Binding-site contacts:
Ligand atom C5 contacts residue ILE232 of chain 1.B at 3.4 Å (hydrophobic).
Ligand atom C7 contacts residue HIS259 of chain 1.B at 3.3 Å.
Ligand atom C7 contacts residue MET99 of chain 1.B at 3.5 Å (hydrophobic).
Ligand atom C4 contacts residue TYR32 of chain 1.B at 4.0 Å (hydrophobic).
Ligand atom C2 contacts residue MET99 of chain 1.B at 3.4 Å (hydrophobic).
Ligand atom C7 contacts residue TYR32 of chain 1.B at 3.6 Å (hydrophobic).
Ligand atom O3 contacts residue TYR32 of chain 1.B at 3.0 Å (h-bond).
Ligand atom C1 contacts residue SER98 of chain 1.B at 3.0 Å.
Ligand atom O1 contacts residue GLY31 of chain 1.B at 3.3 Å.
Ligand atom C1 contacts residue LEU125 of chain 1.B at 3.4 Å (hydrophobic).
Ligand atom C6 contacts residue ILE232 of chain 1.B at 3.3 Å (hydrophobic).
Ligand atom O1 contacts residue HIS259 of chain 1.B at 3.8 Å.
Ligand atom O3 contacts residue MET99 of chain 1.B at 2.9 Å (h-bond).
Ligand atom O3 contacts residue GLY31 of chain 1.B at 3.9 Å.
Ligand atom C3 contacts residue SER98 of chain 1.B at 3.1 Å.
Ligand atom C4 contacts residue PHE162 of chain 1.B at 3.8 Å (hydrophobic).
Ligand atom O1 contacts residue PHE166 of chain 1.B at 3.5 Å.
Ligand atom O3 contacts residue SER98 of chain 1.B at 2.4 Å (h-bond).
Ligand atom O4 contacts residue PHE162 of chain 1.B at 3.8 Å.
Ligand atom C1 contacts residue LEU233 of chain 1.B at 3.4 Å (hydrophobic).
Ligand atom O1 contacts residue SER98 of chain 1.B at 2.4 Å (h-bond).
Ligand atom C3 contacts residue TYR32 of chain 1.B at 3.5 Å (hydrophobic).
Ligand atom C3 contacts residue MET99 of chain 1.B at 3.4 Å (hydrophobic).
Ligand atom O1 contacts residue TYR32 of chain 1.B at 2.9 Å (h-bond).
Ligand atom O4 contacts residue TYR32 of chain 1.B at 3.9 Å.
Ligand atom C1 contacts residue HIS259 of chain 1.B at 4.1 Å.
Ligand atom C2 contacts residue SER98 of chain 1.B at 3.3 Å.
Ligand atom C2 contacts residue LEU125 of chain 1.B at 3.7 Å (hydrophobic).
Ligand atom C3 contacts residue TRP204 of chain 1.B at 3.7 Å (hydrophobic).
Ligand atom O1 contacts residue PHE97 of chain 1.B at 3.6 Å.
Ligand atom C5 contacts residue TRP204 of chain 1.B at 3.7 Å (hydrophobic).
Ligand atom C4 contacts residue SER98 of chain 1.B at 3.3 Å.
Ligand atom C4 contacts residue TRP204 of chain 1.B at 3.9 Å (hydrophobic).
Ligand atom O4 contacts residue HIS259 of chain 1.B at 3.1 Å (h-bond).
Ligand atom C6 contacts residue LEU233 of chain 1.B at 3.3 Å (hydrophobic).
Ligand atom C6 contacts residue SER98 of chain 1.B at 3.5 Å.
Ligand atom C7 contacts residue SER98 of chain 1.B at 1.5 Å.
Ligand atom C2 contacts residue TRP204 of chain 1.B at 3.8 Å (hydrophobic).
Ligand atom C6 contacts residue HIS259 of chain 1.B at 3.8 Å.
Ligand atom O4 contacts residue SER98 of chain 1.B at 2.3 Å (h-bond).

Sequence of chain 1.B:
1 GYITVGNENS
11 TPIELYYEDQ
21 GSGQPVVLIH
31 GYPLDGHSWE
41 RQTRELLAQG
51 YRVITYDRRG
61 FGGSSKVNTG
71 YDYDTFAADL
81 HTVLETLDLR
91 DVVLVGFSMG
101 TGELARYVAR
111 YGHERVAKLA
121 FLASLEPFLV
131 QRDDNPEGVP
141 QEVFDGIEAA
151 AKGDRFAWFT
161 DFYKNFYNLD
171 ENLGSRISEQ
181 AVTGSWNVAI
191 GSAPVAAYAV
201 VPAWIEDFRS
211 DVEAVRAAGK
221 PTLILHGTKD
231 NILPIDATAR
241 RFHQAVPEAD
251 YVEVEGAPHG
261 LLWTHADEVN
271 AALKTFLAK

This protein binds this small molecule.
Small molecule (SMILES): OC1O[C@H]2CC=CC[C@H]2O1